Binding-site contacts:
Ligand atom C4 contacts residue TRP212 of chain 1.A at 3.6 Å (hydrophobic).
Ligand atom O23 contacts residue TRP212 of chain 1.A at 3.4 Å.
Ligand atom C3 contacts residue GLY213 of chain 1.A at 3.5 Å.
Ligand atom N11 contacts residue LYS189 of chain 1.A at 3.6 Å.
Ligand atom O14 contacts residue HIS41 of chain 1.A at 2.9 Å (h-bond).
Ligand atom C33 contacts residue GOL1 of chain 1.I at 3.2 Å.
Ligand atom C26 contacts residue THR87 of chain 1.A at 3.5 Å.
Ligand atom C25 contacts residue THR86 of chain 1.A at 3.0 Å.
Ligand atom C18 contacts residue TRP212 of chain 1.A at 3.4 Å (hydrophobic).
Ligand atom C33 contacts residue HIS41 of chain 1.A at 3.5 Å.
Ligand atom C7 contacts residue GLY215 of chain 1.A at 3.3 Å.
Ligand atom N11 contacts residue SER211 of chain 1.A at 3.5 Å (h-bond).
Ligand atom N2 contacts residue SER187 of chain 1.A at 3.1 Å (h-bond).
Ligand atom C5 contacts residue TRP212 of chain 1.A at 3.5 Å (hydrophobic).
Ligand atom C24 contacts residue HIS41 of chain 1.A at 3.4 Å.
Ligand atom C10 contacts residue TRP212 of chain 1.A at 3.5 Å (hydrophobic).
Ligand atom C1 contacts residue SER187 of chain 1.A at 3.0 Å.
Ligand atom C17 contacts residue SER211 of chain 1.A at 3.5 Å.
Ligand atom C1 contacts residue GLY223 of chain 1.A at 3.6 Å.
Ligand atom C3 contacts residue ASP186 of chain 1.A at 3.4 Å.
Ligand atom C28 contacts residue PRO169 of chain 1.A at 3.6 Å (hydrophobic).
Ligand atom N11 contacts residue SER192 of chain 1.A at 3.3 Å (h-bond).
Ligand atom C1 contacts residue ASP186 of chain 1.A at 3.1 Å.
Ligand atom N2 contacts residue ASP186 of chain 1.A at 2.8 Å (salt-bridge).
Ligand atom C13 contacts residue GOL1 of chain 1.I at 3.2 Å.
Ligand atom C6 contacts residue TRP212 of chain 1.A at 3.5 Å (hydrophobic).
Ligand atom C3 contacts residue SER187 of chain 1.A at 3.5 Å.
Ligand atom C25 contacts residue ASP90 of chain 1.A at 3.6 Å.
Ligand atom C4 contacts residue GLY213 of chain 1.A at 3.4 Å.
Ligand atom C4 contacts residue GLY215 of chain 1.A at 3.6 Å.
Ligand atom O40 contacts residue GLY85 of chain 1.A at 3.3 Å (h-bond).
Ligand atom O14 contacts residue GOL1 of chain 1.I at 2.6 Å (h-bond).
Ligand atom O23 contacts residue THR87 of chain 1.A at 3.6 Å.
Ligand atom C3 contacts residue GLY215 of chain 1.A at 3.1 Å.
Ligand atom C6 contacts residue SER187 of chain 1.A at 3.0 Å.
Ligand atom C34 contacts residue HIS41 of chain 1.A at 3.4 Å.
Ligand atom N41 contacts residue GLY85 of chain 1.A at 3.0 Å (h-bond).
Ligand atom C7 contacts residue GLY213 of chain 1.A at 3.4 Å.
Ligand atom O31 contacts residue GOL1 of chain 1.I at 2.8 Å (h-bond).
Ligand atom C17 contacts residue TRP212 of chain 1.A at 3.6 Å (hydrophobic).

A small-molecule ligand and the protein it binds are described below.
Small molecule (SMILES): CCOc1cc([C@@H](Nc2ccc3cnccc3c2)C(=O)NS(=O)(=O)c2cccc(S(N)(=O)=O)c2)ccc1OC(C)C

Sequence of chain 1.A:
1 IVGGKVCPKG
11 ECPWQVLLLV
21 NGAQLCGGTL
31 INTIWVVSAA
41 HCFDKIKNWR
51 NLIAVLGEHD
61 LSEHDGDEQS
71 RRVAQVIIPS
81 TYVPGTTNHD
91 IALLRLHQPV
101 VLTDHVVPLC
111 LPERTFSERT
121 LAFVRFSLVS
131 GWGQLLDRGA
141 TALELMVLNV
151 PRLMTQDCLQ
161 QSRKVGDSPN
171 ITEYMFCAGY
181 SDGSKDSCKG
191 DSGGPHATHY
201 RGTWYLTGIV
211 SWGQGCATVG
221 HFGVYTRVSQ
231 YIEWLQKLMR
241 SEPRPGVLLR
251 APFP